Sequence of chain 1.C:
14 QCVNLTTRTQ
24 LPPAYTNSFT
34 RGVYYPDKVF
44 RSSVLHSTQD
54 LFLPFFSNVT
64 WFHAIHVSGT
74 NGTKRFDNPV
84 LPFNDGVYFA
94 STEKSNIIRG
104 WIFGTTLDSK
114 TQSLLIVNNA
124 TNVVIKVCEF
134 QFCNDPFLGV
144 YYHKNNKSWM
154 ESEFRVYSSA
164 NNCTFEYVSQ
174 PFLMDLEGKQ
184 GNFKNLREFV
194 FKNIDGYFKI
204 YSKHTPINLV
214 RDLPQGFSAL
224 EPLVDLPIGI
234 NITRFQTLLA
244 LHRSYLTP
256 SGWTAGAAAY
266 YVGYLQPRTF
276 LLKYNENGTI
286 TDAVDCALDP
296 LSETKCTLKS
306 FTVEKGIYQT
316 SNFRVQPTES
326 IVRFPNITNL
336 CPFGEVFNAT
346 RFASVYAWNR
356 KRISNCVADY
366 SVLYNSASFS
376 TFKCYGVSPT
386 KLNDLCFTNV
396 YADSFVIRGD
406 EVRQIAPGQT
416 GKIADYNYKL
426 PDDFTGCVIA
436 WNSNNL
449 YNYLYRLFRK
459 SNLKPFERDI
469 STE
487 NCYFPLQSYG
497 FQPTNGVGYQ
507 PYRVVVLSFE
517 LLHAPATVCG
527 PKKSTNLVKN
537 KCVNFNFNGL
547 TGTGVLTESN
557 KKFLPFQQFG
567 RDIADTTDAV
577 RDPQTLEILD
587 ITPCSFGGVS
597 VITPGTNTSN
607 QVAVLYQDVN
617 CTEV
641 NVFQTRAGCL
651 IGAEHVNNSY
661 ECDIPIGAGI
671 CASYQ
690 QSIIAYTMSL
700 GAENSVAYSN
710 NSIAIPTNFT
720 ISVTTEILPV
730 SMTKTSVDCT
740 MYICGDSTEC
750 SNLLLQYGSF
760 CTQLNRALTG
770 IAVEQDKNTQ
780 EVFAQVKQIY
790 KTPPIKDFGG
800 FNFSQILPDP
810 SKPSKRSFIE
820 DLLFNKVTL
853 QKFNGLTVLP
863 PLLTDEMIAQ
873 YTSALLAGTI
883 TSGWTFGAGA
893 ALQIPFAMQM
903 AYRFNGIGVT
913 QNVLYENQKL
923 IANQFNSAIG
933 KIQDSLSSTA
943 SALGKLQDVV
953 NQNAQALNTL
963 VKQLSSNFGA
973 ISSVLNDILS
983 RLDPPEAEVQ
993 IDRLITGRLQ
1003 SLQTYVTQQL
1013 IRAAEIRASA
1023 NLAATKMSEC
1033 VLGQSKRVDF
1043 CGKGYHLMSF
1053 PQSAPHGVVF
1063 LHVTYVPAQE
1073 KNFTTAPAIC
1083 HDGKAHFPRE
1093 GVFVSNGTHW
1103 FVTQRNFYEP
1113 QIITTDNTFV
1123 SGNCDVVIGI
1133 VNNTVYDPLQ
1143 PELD

Sequence of chain 1.B:
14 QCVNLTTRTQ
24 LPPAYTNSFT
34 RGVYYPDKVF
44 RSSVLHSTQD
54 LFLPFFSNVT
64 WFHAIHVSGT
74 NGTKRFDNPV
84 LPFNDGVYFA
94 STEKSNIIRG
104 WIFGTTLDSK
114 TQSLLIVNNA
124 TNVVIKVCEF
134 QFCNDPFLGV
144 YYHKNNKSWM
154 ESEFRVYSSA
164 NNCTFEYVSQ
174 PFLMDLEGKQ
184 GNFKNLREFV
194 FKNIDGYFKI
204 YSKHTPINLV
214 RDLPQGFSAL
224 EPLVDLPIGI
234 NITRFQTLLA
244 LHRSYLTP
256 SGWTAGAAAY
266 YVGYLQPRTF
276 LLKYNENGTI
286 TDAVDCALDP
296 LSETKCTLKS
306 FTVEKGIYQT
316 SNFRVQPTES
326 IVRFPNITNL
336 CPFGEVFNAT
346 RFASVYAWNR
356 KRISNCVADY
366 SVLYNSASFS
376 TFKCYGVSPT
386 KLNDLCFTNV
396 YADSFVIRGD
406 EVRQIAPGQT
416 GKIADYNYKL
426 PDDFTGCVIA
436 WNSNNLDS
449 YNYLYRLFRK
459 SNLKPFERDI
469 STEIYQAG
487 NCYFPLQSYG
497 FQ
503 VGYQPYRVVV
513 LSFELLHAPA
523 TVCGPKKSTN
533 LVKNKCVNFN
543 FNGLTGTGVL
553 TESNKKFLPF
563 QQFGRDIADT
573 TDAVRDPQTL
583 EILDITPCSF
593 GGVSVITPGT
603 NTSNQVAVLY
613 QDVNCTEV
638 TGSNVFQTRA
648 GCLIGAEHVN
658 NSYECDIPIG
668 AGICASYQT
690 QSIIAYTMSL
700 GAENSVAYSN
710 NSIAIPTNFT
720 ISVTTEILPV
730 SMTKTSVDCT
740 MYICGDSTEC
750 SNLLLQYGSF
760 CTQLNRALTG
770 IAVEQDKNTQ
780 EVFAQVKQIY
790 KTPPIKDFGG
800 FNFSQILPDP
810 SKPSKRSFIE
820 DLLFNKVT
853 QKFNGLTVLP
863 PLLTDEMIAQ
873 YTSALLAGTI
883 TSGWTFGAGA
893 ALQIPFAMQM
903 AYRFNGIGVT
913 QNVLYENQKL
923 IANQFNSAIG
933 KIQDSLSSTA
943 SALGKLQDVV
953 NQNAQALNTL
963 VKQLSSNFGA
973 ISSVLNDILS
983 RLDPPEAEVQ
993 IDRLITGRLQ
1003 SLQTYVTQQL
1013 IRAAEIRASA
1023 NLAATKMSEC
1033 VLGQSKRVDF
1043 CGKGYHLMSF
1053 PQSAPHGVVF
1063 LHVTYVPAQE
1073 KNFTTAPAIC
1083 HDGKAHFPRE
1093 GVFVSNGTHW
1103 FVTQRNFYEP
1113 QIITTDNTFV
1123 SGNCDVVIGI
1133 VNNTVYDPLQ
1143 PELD

A small-molecule ligand and the protein it binds are described below.
Small molecule (SMILES): CC(=O)N[C@H]1[C@H](O[C@H]2[C@H](O)[C@@H](NC(C)=O)CO[C@@H]2CO)O[C@H](CO)[C@@H](O)[C@@H]1O

Binding-site contacts:
Ligand atom C7 contacts residue LYS558 of chain 1.B at 3.8 Å.
Ligand atom N2 contacts residue ASN282 of chain 1.C at 3.1 Å (h-bond).
Ligand atom O7 contacts residue ASN282 of chain 1.C at 4.4 Å.
Ligand atom O7 contacts residue LYS558 of chain 1.B at 3.5 Å.
Ligand atom O5 contacts residue ASN282 of chain 1.C at 2.6 Å (h-bond).
Ligand atom O5 contacts residue GLU281 of chain 1.C at 4.2 Å.
Ligand atom C1 contacts residue ASN282 of chain 1.C at 1.7 Å.
Ligand atom C8 contacts residue LYS558 of chain 1.B at 3.9 Å.
Ligand atom O6 contacts residue ASN282 of chain 1.C at 4.3 Å.
Ligand atom C8 contacts residue ASN282 of chain 1.C at 3.8 Å.
Ligand atom C3 contacts residue ASN282 of chain 1.C at 4.1 Å.
Ligand atom O6 contacts residue GLU281 of chain 1.C at 3.6 Å.
Ligand atom C5 contacts residue ASN282 of chain 1.C at 3.8 Å.
Ligand atom C7 contacts residue ASN282 of chain 1.C at 3.6 Å.
Ligand atom C2 contacts residue ASN282 of chain 1.C at 2.8 Å.